Sequence of chain 1.B:
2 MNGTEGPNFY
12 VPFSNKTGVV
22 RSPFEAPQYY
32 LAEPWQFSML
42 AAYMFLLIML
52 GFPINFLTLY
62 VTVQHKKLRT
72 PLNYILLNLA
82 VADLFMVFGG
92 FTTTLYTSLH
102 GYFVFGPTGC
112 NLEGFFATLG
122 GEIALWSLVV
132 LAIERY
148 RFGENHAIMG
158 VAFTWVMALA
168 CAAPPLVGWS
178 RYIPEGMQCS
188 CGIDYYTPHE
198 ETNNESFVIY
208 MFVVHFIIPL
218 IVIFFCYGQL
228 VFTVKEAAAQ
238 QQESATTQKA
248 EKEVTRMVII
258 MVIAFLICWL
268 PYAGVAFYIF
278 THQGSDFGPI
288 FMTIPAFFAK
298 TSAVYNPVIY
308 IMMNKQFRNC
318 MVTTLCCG

Binding-site contacts:
Ligand atom N2 contacts residue VAL21 of chain 1.B at 3.8 Å.
Ligand atom O5 contacts residue GLY19 of chain 1.B at 3.5 Å (h-bond).
Ligand atom O5 contacts residue VAL21 of chain 1.B at 4.4 Å.
Ligand atom O7 contacts residue VAL21 of chain 1.B at 2.6 Å (h-bond).
Ligand atom C5 contacts residue GLY19 of chain 1.B at 3.3 Å.
Ligand atom C4 contacts residue ASN16 of chain 1.B at 4.2 Å.
Ligand atom O7 contacts residue ASN16 of chain 1.B at 3.6 Å (h-bond).
Ligand atom C8 contacts residue THR5 of chain 1.B at 3.7 Å.
Ligand atom N2 contacts residue ASN16 of chain 1.B at 3.1 Å (h-bond).
Ligand atom C1 contacts residue VAL21 of chain 1.B at 3.6 Å (hydrophobic).
Ligand atom C1 contacts residue GLY19 of chain 1.B at 4.2 Å.
Ligand atom C1 contacts residue ASN16 of chain 1.B at 1.5 Å.
Ligand atom O6 contacts residue GLY19 of chain 1.B at 2.6 Å (h-bond).
Ligand atom C3 contacts residue ASN16 of chain 1.B at 3.8 Å.
Ligand atom C7 contacts residue ASN16 of chain 1.B at 3.2 Å.
Ligand atom C8 contacts residue ASN16 of chain 1.B at 3.6 Å.
Ligand atom C2 contacts residue VAL21 of chain 1.B at 4.2 Å (hydrophobic).
Ligand atom O7 contacts residue ARG22 of chain 1.B at 3.7 Å.
Ligand atom C6 contacts residue GLY19 of chain 1.B at 3.2 Å.
Ligand atom C2 contacts residue ASN16 of chain 1.B at 2.4 Å.
Ligand atom C5 contacts residue ASN16 of chain 1.B at 3.7 Å.
Ligand atom O5 contacts residue ASN16 of chain 1.B at 2.4 Å (h-bond).
Ligand atom C7 contacts residue VAL21 of chain 1.B at 3.5 Å (hydrophobic).

A small-molecule ligand and the protein it binds are described below.
Small molecule (SMILES): CC(=O)N[C@H]1[C@H](O[C@H]2[C@H](O)[C@@H](NC(C)=O)CO[C@@H]2CO)O[C@H](CO)[C@@H](O[C@H]2O[C@H](CO)[C@@H](O)[C@H](O)[C@@H]2O)[C@@H]1O